Binding-site contacts:
Ligand atom N3 contacts residue LEU353 of chain 1.A at 2.6 Å.
Ligand atom C2 contacts residue PRO179 of chain 1.A at 3.2 Å (hydrophobic).
Ligand atom C5' contacts residue GLY209 of chain 1.A at 3.4 Å.
Ligand atom O2B contacts residue VAL210 of chain 1.A at 3.6 Å.
Ligand atom O2B contacts residue LYS212 of chain 1.A at 2.7 Å (salt-bridge).
Ligand atom N6 contacts residue ILE349 of chain 1.A at 3.7 Å.
Ligand atom O4' contacts residue ILE391 of chain 1.A at 3.2 Å.
Ligand atom C8 contacts residue GLY211 of chain 1.A at 3.5 Å.
Ligand atom O1B contacts residue THR213 of chain 1.A at 2.4 Å (h-bond).
Ligand atom C2 contacts residue LEU353 of chain 1.A at 2.9 Å (hydrophobic).
Ligand atom C6 contacts residue ILE181 of chain 1.A at 3.5 Å (hydrophobic).
Ligand atom O2A contacts residue THR213 of chain 1.A at 3.5 Å.
Ligand atom O3A contacts residue ARG331 of chain 1.E at 3.5 Å (salt-bridge).
Ligand atom O2G contacts residue LYS212 of chain 1.A at 2.8 Å (salt-bridge).
Ligand atom O3B contacts residue GLY209 of chain 1.A at 3.2 Å (h-bond).
Ligand atom C2 contacts residue ILE349 of chain 1.A at 3.7 Å (hydrophobic).
Ligand atom O2B contacts residue GLY211 of chain 1.A at 2.8 Å (h-bond).
Ligand atom C2 contacts residue VAL180 of chain 1.A at 3.8 Å (hydrophobic).
Ligand atom O1A contacts residue GLY211 of chain 1.A at 3.2 Å.
Ligand atom O2B contacts residue GLY209 of chain 1.A at 3.8 Å.
Ligand atom PG contacts residue LYS212 of chain 1.A at 3.7 Å.
Ligand atom O2G contacts residue PRO208 of chain 1.A at 3.5 Å.
Ligand atom N6 contacts residue ILE181 of chain 1.A at 2.7 Å (h-bond).
Ligand atom O2' contacts residue ASP178 of chain 1.A at 3.7 Å.
Ligand atom N6 contacts residue ARG183 of chain 1.A at 3.6 Å.
Ligand atom O3B contacts residue LYS212 of chain 1.A at 3.4 Å.
Ligand atom C2 contacts residue ILE181 of chain 1.A at 3.8 Å (hydrophobic).
Ligand atom N1 contacts residue VAL180 of chain 1.A at 3.5 Å.
Ligand atom C1' contacts residue ILE391 of chain 1.A at 3.6 Å (hydrophobic).
Ligand atom O1A contacts residue LYS212 of chain 1.A at 3.7 Å.
Ligand atom O2G contacts residue THR315 of chain 1.A at 3.3 Å.
Ligand atom N7 contacts residue GLY211 of chain 1.A at 3.4 Å.
Ligand atom S1G contacts residue ARG331 of chain 1.E at 2.8 Å (salt-bridge).
Ligand atom O3G contacts residue THR213 of chain 1.A at 3.5 Å (h-bond).
Ligand atom O5' contacts residue ARG331 of chain 1.E at 3.5 Å (salt-bridge).
Ligand atom S1G contacts residue ARG332 of chain 1.E at 2.7 Å (salt-bridge).
Ligand atom N1 contacts residue ILE181 of chain 1.A at 3.0 Å (h-bond).
Ligand atom C8 contacts residue PRO387 of chain 1.A at 3.7 Å (hydrophobic).
Ligand atom PB contacts residue THR213 of chain 1.A at 3.7 Å.
Ligand atom C4 contacts residue LEU353 of chain 1.A at 3.8 Å (hydrophobic).

Sequence of chain 1.A:
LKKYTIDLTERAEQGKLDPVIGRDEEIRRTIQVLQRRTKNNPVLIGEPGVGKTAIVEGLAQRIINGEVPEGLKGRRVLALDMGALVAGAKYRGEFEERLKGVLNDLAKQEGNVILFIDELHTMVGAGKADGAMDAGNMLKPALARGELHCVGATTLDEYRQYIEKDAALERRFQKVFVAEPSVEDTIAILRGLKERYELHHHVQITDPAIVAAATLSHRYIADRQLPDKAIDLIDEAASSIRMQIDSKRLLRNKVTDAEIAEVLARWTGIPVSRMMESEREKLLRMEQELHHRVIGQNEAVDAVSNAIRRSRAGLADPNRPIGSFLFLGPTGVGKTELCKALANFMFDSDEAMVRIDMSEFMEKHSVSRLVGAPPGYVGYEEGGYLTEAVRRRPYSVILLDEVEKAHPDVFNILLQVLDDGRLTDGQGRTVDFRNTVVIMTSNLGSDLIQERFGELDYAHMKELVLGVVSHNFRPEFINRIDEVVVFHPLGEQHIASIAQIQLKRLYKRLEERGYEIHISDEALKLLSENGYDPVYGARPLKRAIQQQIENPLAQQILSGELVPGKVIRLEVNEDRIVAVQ

The protein below binds the small molecule below.
Small molecule (SMILES): Nc1ncnc2c1ncn2[C@@H]1O[C@H](COP(=O)(O)OP(=O)(O)OP(O)(O)=S)[C@@H](O)[C@H]1O

Sequence of chain 1.E:
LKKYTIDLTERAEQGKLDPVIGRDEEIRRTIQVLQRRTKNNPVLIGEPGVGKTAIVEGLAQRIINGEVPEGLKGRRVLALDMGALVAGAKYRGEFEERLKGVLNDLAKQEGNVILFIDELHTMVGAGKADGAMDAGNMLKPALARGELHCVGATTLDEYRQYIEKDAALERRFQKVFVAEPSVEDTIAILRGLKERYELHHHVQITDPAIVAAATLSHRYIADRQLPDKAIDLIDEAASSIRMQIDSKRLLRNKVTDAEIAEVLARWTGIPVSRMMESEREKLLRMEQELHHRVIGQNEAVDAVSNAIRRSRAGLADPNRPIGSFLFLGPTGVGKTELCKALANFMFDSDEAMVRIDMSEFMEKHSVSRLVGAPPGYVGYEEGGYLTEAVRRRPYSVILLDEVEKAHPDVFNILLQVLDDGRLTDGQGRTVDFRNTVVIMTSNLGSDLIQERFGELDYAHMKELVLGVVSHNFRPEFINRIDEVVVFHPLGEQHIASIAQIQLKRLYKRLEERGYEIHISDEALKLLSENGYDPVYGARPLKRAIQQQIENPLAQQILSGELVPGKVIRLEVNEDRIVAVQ